Binding-site contacts:
Ligand atom O7 contacts residue ALA34 of chain 1.C at 3.9 Å.
Ligand atom C8 contacts residue SER56 of chain 1.C at 3.7 Å.
Ligand atom C7 contacts residue SER35 of chain 1.C at 4.2 Å.
Ligand atom C1 contacts residue ASN59 of chain 1.C at 1.4 Å.
Ligand atom C5 contacts residue ASN59 of chain 1.C at 3.6 Å.
Ligand atom C8 contacts residue ALA34 of chain 1.C at 3.6 Å (hydrophobic).
Ligand atom N2 contacts residue ASN59 of chain 1.C at 3.0 Å (h-bond).
Ligand atom O7 contacts residue SER35 of chain 1.C at 3.3 Å.
Ligand atom C8 contacts residue ARG58 of chain 1.C at 4.2 Å.
Ligand atom C7 contacts residue ALA34 of chain 1.C at 4.0 Å (hydrophobic).
Ligand atom C4 contacts residue ASN59 of chain 1.C at 4.2 Å.
Ligand atom C3 contacts residue ASN59 of chain 1.C at 3.8 Å.
Ligand atom O7 contacts residue ASN59 of chain 1.C at 4.0 Å.
Ligand atom O5 contacts residue ASN59 of chain 1.C at 2.3 Å (h-bond).
Ligand atom C2 contacts residue ASN59 of chain 1.C at 2.5 Å.
Ligand atom C7 contacts residue ASN59 of chain 1.C at 3.7 Å.

Sequence of chain 1.C:
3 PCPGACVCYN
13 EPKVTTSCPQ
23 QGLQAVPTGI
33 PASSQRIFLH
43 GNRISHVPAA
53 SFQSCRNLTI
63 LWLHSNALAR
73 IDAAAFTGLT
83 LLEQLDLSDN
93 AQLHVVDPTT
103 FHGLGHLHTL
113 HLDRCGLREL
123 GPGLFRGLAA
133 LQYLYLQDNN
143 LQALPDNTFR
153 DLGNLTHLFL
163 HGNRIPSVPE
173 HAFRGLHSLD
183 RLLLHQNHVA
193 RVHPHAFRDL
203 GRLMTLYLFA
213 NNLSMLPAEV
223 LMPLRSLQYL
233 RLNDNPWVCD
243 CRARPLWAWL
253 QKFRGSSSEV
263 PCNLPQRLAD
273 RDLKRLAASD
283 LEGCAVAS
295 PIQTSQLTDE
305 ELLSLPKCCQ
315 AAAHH

This small molecule binds to this protein.
Small molecule (SMILES): CC(=O)N[C@@H]1[C@@H](O)[C@H](O)[C@@H](CO)O[C@H]1O